Binding-site contacts:
Ligand atom FB contacts residue PRO654 of chain 1.A at 3.6 Å.
Ligand atom CAS contacts residue ILE806 of chain 1.A at 3.6 Å (hydrophobic).
Ligand atom CAG contacts residue ASP807 of chain 1.A at 3.6 Å.
Ligand atom CAH contacts residue ASP683 of chain 1.A at 3.6 Å.
Ligand atom CAG contacts residue ASP683 of chain 1.A at 3.8 Å.
Ligand atom CAQ contacts residue GLU722 of chain 1.A at 3.3 Å.
Ligand atom CAR contacts residue TYR709 of chain 1.A at 3.8 Å (hydrophobic).
Ligand atom CAU contacts residue ILE673 of chain 1.A at 3.4 Å (hydrophobic).
Ligand atom CAK contacts residue ILE721 of chain 1.A at 3.7 Å (hydrophobic).
Ligand atom CAM contacts residue ASP807 of chain 1.A at 3.5 Å.
Ligand atom NAY contacts residue MET648 of chain 1.A at 3.5 Å (h-bond).
Ligand atom FA contacts residue LYS675 of chain 1.A at 3.0 Å.
Ligand atom OBD contacts residue THR729 of chain 1.A at 3.5 Å.
Ligand atom CAX contacts residue MET648 of chain 1.A at 3.6 Å (hydrophobic).
Ligand atom CAZ contacts residue MET648 of chain 1.A at 3.6 Å (hydrophobic).
Ligand atom CAI contacts residue THR729 of chain 1.A at 3.5 Å.
Ligand atom CAF contacts residue ASP807 of chain 1.A at 3.7 Å.
Ligand atom CBB contacts residue VAL724 of chain 1.A at 3.6 Å (hydrophobic).
Ligand atom OAW contacts residue VAL723 of chain 1.A at 3.8 Å.
Ligand atom OAW contacts residue VAL724 of chain 1.A at 2.8 Å (h-bond).
Ligand atom CAF contacts residue ILE721 of chain 1.A at 3.6 Å (hydrophobic).
Ligand atom NAT contacts residue ILE673 of chain 1.A at 3.8 Å.
Ligand atom NAN contacts residue ILE806 of chain 1.A at 3.6 Å.
Ligand atom NAE contacts residue LYS675 of chain 1.A at 3.1 Å (salt-bridge).
Ligand atom CAM contacts residue TYR709 of chain 1.A at 3.3 Å (hydrophobic).
Ligand atom FA contacts residue PRO654 of chain 1.A at 3.7 Å.
Ligand atom CAH contacts residue ASP807 of chain 1.A at 3.5 Å.
Ligand atom CAS contacts residue MET648 of chain 1.A at 3.8 Å (hydrophobic).
Ligand atom CAR contacts residue GLU722 of chain 1.A at 3.3 Å.
Ligand atom CBB contacts residue MET796 of chain 1.A at 3.7 Å (hydrophobic).
Ligand atom OAW contacts residue GLU722 of chain 1.A at 3.6 Å.
Ligand atom CAK contacts residue ASP807 of chain 1.A at 3.7 Å.
Ligand atom CAQ contacts residue ILE721 of chain 1.A at 3.6 Å (hydrophobic).
Ligand atom CAL contacts residue ASP807 of chain 1.A at 3.6 Å.
Ligand atom NAP contacts residue ILE673 of chain 1.A at 3.6 Å.
Ligand atom FB contacts residue MET648 of chain 1.A at 3.3 Å.
Ligand atom CAL contacts residue ILE806 of chain 1.A at 3.6 Å (hydrophobic).
Ligand atom NAV contacts residue ILE673 of chain 1.A at 3.6 Å.
Ligand atom CAL contacts residue TYR709 of chain 1.A at 3.6 Å (hydrophobic).
Ligand atom CBB contacts residue SER727 of chain 1.A at 3.7 Å.

Sequence of chain 1.A:
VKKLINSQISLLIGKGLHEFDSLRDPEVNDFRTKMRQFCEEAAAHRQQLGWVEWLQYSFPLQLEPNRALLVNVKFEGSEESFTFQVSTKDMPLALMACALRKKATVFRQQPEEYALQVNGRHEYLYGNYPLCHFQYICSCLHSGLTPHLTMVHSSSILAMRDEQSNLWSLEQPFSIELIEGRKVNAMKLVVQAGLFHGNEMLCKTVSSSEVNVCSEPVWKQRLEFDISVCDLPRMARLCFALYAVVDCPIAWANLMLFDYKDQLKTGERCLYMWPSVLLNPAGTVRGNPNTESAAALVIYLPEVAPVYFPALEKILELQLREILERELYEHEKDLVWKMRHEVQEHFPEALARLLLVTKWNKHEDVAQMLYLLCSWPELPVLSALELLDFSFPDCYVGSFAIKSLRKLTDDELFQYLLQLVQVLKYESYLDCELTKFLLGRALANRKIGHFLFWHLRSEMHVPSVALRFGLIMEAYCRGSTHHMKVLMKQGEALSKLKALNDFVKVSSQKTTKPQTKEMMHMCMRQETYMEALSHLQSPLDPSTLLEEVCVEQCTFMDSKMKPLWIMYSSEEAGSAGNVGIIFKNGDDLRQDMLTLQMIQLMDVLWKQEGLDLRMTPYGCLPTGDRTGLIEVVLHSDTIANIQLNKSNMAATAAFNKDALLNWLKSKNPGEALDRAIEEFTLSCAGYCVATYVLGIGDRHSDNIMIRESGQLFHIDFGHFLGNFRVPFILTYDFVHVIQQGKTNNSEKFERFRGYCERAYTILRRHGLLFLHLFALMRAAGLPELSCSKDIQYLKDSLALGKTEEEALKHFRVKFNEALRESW

The protein below binds the small molecule below.
Small molecule (SMILES): FC(F)c1nc2ccccc2n1-c1nc(N2CCOCC2)nc(N2CCOCC2)n1